This small molecule binds to this protein.
Small molecule (SMILES): Nc1nc2c(ncn2[C@@H]2O[C@H](CO[P](=O)(O)O[P](=O)(O)OP(O)(O)=S)[C@@H](O)[C@H]2O)c(=O)[nH]1

Binding-site contacts:
Ligand atom O5' contacts residue GLY52 of chain 1.B at 3.5 Å.
Ligand atom C3' contacts residue CYS201 of chain 1.B at 3.5 Å (hydrophobic).
Ligand atom O3' contacts residue ARG202 of chain 1.B at 3.3 Å.
Ligand atom C6 contacts residue VAL368 of chain 1.B at 3.5 Å (hydrophobic).
Ligand atom O2G contacts residue THR205 of chain 1.B at 3.4 Å.
Ligand atom O3A contacts residue SER51 of chain 1.B at 3.5 Å (h-bond).
Ligand atom O3G contacts residue GLY49 of chain 1.B at 3.5 Å.
Ligand atom C2' contacts residue THR55 of chain 1.B at 3.2 Å.
Ligand atom O3A contacts residue GLY52 of chain 1.B at 2.9 Å (h-bond).
Ligand atom PB contacts residue MG1 of chain 1.E at 2.9 Å.
Ligand atom PG contacts residue LYS53 of chain 1.B at 3.5 Å.
Ligand atom O1B contacts residue SER51 of chain 1.B at 3.0 Å (h-bond).
Ligand atom O3G contacts residue ALA48 of chain 1.B at 3.5 Å (h-bond).
Ligand atom C2 contacts residue VAL368 of chain 1.B at 3.5 Å (hydrophobic).
Ligand atom O3B contacts residue MG1 of chain 1.E at 3.0 Å.
Ligand atom O3' contacts residue ARG200 of chain 1.B at 3.3 Å (salt-bridge).
Ligand atom O3G contacts residue LYS53 of chain 1.B at 2.3 Å (salt-bridge).
Ligand atom O2B contacts residue MG1 of chain 1.E at 1.9 Å.
Ligand atom O3' contacts residue CYS201 of chain 1.B at 2.6 Å (h-bond).
Ligand atom O2' contacts residue ARG200 of chain 1.B at 3.3 Å.
Ligand atom O1A contacts residue GLY52 of chain 1.B at 3.3 Å.
Ligand atom O6 contacts residue ASP296 of chain 1.B at 3.5 Å (salt-bridge).
Ligand atom PB contacts residue LYS53 of chain 1.B at 3.5 Å.
Ligand atom PG contacts residue MG1 of chain 1.E at 3.0 Å.
Ligand atom O3G contacts residue GLU50 of chain 1.B at 3.4 Å (salt-bridge).
Ligand atom O3B contacts residue GLU50 of chain 1.B at 3.4 Å (salt-bridge).
Ligand atom N2 contacts residue ARG200 of chain 1.B at 3.4 Å (salt-bridge).
Ligand atom N1 contacts residue VAL368 of chain 1.B at 3.4 Å.
Ligand atom O1A contacts residue SER54 of chain 1.B at 3.3 Å (h-bond).
Ligand atom O2B contacts residue SER54 of chain 1.B at 2.7 Å (h-bond).
Ligand atom O2' contacts residue LEU199 of chain 1.B at 2.7 Å (h-bond).
Ligand atom C2 contacts residue LEU297 of chain 1.B at 3.5 Å (hydrophobic).
Ligand atom N7 contacts residue ASN293 of chain 1.B at 3.2 Å (h-bond).
Ligand atom N2 contacts residue LEU297 of chain 1.B at 3.4 Å.
Ligand atom N1 contacts residue ASP296 of chain 1.B at 3.3 Å (salt-bridge).
Ligand atom O1B contacts residue GLY52 of chain 1.B at 3.4 Å (h-bond).
Ligand atom O2G contacts residue MG1 of chain 1.E at 2.0 Å.
Ligand atom O1B contacts residue LYS53 of chain 1.B at 2.4 Å (salt-bridge).
Ligand atom O1A contacts residue THR55 of chain 1.B at 3.0 Å (h-bond).
Ligand atom O6 contacts residue LYS294 of chain 1.B at 3.2 Å.

Sequence of chain 1.B:
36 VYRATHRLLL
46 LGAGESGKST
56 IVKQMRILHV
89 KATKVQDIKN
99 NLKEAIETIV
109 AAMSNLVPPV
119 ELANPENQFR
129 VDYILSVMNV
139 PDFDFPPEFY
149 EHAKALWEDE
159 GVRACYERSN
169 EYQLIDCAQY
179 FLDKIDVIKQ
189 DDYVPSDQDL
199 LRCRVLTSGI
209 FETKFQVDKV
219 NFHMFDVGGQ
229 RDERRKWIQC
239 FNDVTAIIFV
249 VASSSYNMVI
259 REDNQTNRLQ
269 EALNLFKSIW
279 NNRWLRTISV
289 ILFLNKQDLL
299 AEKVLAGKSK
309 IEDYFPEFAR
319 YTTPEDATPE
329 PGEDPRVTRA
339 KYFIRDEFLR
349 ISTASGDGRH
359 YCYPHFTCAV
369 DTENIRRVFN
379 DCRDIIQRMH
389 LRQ